Binding-site contacts:
Ligand atom C1 contacts residue THR156 of chain 45.G at 3.6 Å.
Ligand atom O7 contacts residue ASN154 of chain 45.G at 2.6 Å (h-bond).
Ligand atom C7 contacts residue ASN154 of chain 45.G at 3.3 Å.
Ligand atom C2 contacts residue THR156 of chain 45.G at 4.2 Å.
Ligand atom O6 contacts residue MET151 of chain 45.G at 3.4 Å.
Ligand atom O5 contacts residue ASN154 of chain 45.G at 4.0 Å.
Ligand atom C8 contacts residue THR156 of chain 45.G at 4.0 Å.
Ligand atom C2 contacts residue ASN154 of chain 45.G at 3.5 Å.
Ligand atom C1 contacts residue ASN154 of chain 45.G at 3.4 Å.
Ligand atom C6 contacts residue MET151 of chain 45.G at 4.5 Å (hydrophobic).
Ligand atom C8 contacts residue ASN154 of chain 45.G at 3.6 Å.
Ligand atom N2 contacts residue ASN154 of chain 45.G at 3.8 Å.
Ligand atom C7 contacts residue THR156 of chain 45.G at 3.9 Å.
Ligand atom N2 contacts residue THR156 of chain 45.G at 3.6 Å (h-bond).

Sequence of chain 45.G:
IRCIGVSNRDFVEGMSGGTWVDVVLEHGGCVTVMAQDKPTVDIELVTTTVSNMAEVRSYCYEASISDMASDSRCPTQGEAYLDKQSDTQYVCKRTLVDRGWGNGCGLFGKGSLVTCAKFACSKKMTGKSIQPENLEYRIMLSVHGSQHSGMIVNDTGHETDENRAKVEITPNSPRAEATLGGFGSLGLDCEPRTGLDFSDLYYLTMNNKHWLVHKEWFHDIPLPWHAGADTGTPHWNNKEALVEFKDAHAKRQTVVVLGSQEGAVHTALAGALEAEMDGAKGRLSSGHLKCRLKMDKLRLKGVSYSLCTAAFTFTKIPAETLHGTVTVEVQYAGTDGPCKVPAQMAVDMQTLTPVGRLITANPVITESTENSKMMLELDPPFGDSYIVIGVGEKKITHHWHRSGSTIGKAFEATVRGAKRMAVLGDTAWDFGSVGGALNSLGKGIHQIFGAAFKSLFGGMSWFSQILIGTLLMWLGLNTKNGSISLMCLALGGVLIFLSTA

The protein below binds the small molecule below.
Small molecule (SMILES): CC(=O)N[C@H]1[C@H](O[C@H]2[C@H](O)[C@@H](NC(C)=O)CO[C@@H]2CO)O[C@H](CO)[C@@H](O)[C@@H]1O